Binding-site contacts:
Ligand atom N2 contacts residue GLU71 of chain 1.A at 3.3 Å (salt-bridge).
Ligand atom C8 contacts residue ASP168 of chain 1.A at 3.8 Å.
Ligand atom C17 contacts residue MET78 of chain 1.A at 3.6 Å (hydrophobic).
Ligand atom O1 contacts residue ASP168 of chain 1.A at 2.7 Å (salt-bridge).
Ligand atom N9 contacts residue LEU75 of chain 1.A at 3.8 Å.
Ligand atom C13 contacts residue ASP168 of chain 1.A at 3.6 Å.
Ligand atom C46 contacts residue MET109 of chain 1.A at 3.2 Å (hydrophobic).
Ligand atom C33 contacts residue LYS53 of chain 1.A at 3.6 Å.
Ligand atom C14 contacts residue LEU75 of chain 1.A at 3.8 Å (hydrophobic).
Ligand atom C21 contacts residue GLU71 of chain 1.A at 3.8 Å.
Ligand atom C3 contacts residue LYS53 of chain 1.A at 3.8 Å.
Ligand atom O1 contacts residue LEU167 of chain 1.A at 3.4 Å.
Ligand atom N11 contacts residue ASP168 of chain 1.A at 3.3 Å.
Ligand atom C14 contacts residue ILE84 of chain 1.A at 3.8 Å (hydrophobic).
Ligand atom C32 contacts residue LEU104 of chain 1.A at 3.7 Å (hydrophobic).
Ligand atom C20 contacts residue ASP168 of chain 1.A at 3.5 Å.
Ligand atom O41 contacts residue VAL38 of chain 1.A at 3.8 Å.
Ligand atom C46 contacts residue LEU108 of chain 1.A at 3.7 Å (hydrophobic).
Ligand atom C14 contacts residue ASP168 of chain 1.A at 3.6 Å.
Ligand atom C1 contacts residue ASP168 of chain 1.A at 3.5 Å.
Ligand atom C8 contacts residue PHE169 of chain 1.A at 3.8 Å (hydrophobic).
Ligand atom C31 contacts residue LYS53 of chain 1.A at 3.6 Å.
Ligand atom N12 contacts residue ASP168 of chain 1.A at 3.3 Å.
Ligand atom C24 contacts residue LEU74 of chain 1.A at 3.5 Å (hydrophobic).
Ligand atom C19 contacts residue HIS148 of chain 1.A at 3.7 Å.
Ligand atom C15 contacts residue ASP168 of chain 1.A at 3.7 Å.
Ligand atom C33 contacts residue THR106 of chain 1.A at 3.5 Å.
Ligand atom C18 contacts residue LEU167 of chain 1.A at 3.6 Å (hydrophobic).
Ligand atom C18 contacts residue ILE166 of chain 1.A at 3.7 Å (hydrophobic).
Ligand atom C4 contacts residue LYS53 of chain 1.A at 3.6 Å.
Ligand atom C20 contacts residue GLU71 of chain 1.A at 3.6 Å.
Ligand atom C23 contacts residue GLU71 of chain 1.A at 3.8 Å.
Ligand atom C48 contacts residue HIS107 of chain 1.A at 3.3 Å.
Ligand atom C10 contacts residue ASP168 of chain 1.A at 3.5 Å.
Ligand atom C48 contacts residue MET109 of chain 1.A at 3.7 Å (hydrophobic).
Ligand atom C34 contacts residue THR106 of chain 1.A at 3.7 Å.
Ligand atom C25 contacts residue ARG67 of chain 1.A at 3.5 Å.
Ligand atom C7 contacts residue PHE169 of chain 1.A at 3.5 Å (hydrophobic).
Ligand atom N9 contacts residue GLU71 of chain 1.A at 3.4 Å (salt-bridge).
Ligand atom O47 contacts residue MET109 of chain 1.A at 3.1 Å (h-bond).

Sequence of chain 1.A:
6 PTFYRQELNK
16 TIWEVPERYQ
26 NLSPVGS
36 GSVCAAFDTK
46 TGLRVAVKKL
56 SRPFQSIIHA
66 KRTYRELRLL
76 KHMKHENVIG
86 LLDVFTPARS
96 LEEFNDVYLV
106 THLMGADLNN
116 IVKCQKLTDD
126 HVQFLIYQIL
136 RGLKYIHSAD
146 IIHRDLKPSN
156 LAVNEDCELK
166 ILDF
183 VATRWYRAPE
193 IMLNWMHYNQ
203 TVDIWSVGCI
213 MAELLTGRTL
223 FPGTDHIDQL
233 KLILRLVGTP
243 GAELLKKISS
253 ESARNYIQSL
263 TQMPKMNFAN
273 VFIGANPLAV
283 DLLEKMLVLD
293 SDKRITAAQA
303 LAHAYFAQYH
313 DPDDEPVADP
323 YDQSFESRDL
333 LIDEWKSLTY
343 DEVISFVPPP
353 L

The protein below binds the small molecule below.
Small molecule (SMILES): Cc1ccc(-n2nc(C(C)(C)C)cc2NC(=O)Nc2ccc(OCCN3CCOCC3)c3ccccc23)cc1